Sequence of chain 33.C:
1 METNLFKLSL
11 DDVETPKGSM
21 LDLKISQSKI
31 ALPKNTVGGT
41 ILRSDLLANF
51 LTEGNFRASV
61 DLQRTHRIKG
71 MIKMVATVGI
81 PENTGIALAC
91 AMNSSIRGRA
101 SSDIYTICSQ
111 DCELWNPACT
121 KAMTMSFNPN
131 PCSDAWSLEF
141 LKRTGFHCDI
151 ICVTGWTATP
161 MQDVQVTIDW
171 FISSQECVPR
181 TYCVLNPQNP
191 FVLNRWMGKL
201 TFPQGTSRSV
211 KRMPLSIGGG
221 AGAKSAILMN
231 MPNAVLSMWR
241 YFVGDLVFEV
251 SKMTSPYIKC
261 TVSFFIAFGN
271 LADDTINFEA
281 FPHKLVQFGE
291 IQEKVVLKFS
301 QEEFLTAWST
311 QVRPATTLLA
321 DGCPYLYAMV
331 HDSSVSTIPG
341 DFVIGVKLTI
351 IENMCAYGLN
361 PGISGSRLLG

Binding-site contacts:
Ligand atom N6 contacts residue ILE350 of chain 4.C at 4.0 Å.
Ligand atom C2 contacts residue VAL192 of chain 4.C at 3.7 Å (hydrophobic).
Ligand atom O4' contacts residue PRO190 of chain 4.C at 3.2 Å.
Ligand atom C4' contacts residue SER126 of chain 4.C at 3.4 Å.
Ligand atom OP1 contacts residue SER126 of chain 4.C at 2.8 Å (h-bond).
Ligand atom C4 contacts residue VAL192 of chain 4.C at 3.9 Å (hydrophobic).
Ligand atom P contacts residue SER126 of chain 4.C at 3.7 Å.
Ligand atom C1' contacts residue PRO190 of chain 4.C at 3.9 Å (hydrophobic).
Ligand atom O2' contacts residue SER126 of chain 4.C at 3.6 Å (h-bond).
Ligand atom O3' contacts residue GLU2 of chain 33.C at 3.6 Å.
Ligand atom N6 contacts residue THR349 of chain 4.C at 3.9 Å.
Ligand atom C2 contacts residue ARG180 of chain 4.C at 3.6 Å.
Ligand atom C4' contacts residue GLU2 of chain 33.C at 3.5 Å.
Ligand atom OP1 contacts residue THR3 of chain 33.C at 2.9 Å (h-bond).
Ligand atom OP1 contacts residue THR124 of chain 4.C at 3.8 Å.
Ligand atom C4' contacts residue THR124 of chain 4.C at 3.6 Å.
Ligand atom O4' contacts residue ARG180 of chain 4.C at 4.0 Å.
Ligand atom C5 contacts residue ILE350 of chain 4.C at 3.6 Å (hydrophobic).
Ligand atom N7 contacts residue ILE350 of chain 4.C at 3.8 Å.
Ligand atom C5' contacts residue THR124 of chain 4.C at 3.5 Å.
Ligand atom P contacts residue LYS7 of chain 33.C at 3.2 Å.
Ligand atom OP1 contacts residue ASN4 of chain 33.C at 3.5 Å.
Ligand atom O2' contacts residue MET125 of chain 4.C at 3.6 Å.
Ligand atom N3 contacts residue VAL192 of chain 4.C at 3.4 Å.
Ligand atom O5' contacts residue LYS7 of chain 33.C at 3.4 Å (salt-bridge).
Ligand atom O3' contacts residue THR3 of chain 33.C at 3.8 Å.
Ligand atom C4' contacts residue MET1 of chain 33.C at 3.9 Å (hydrophobic).
Ligand atom C5' contacts residue GLU2 of chain 33.C at 3.2 Å.
Ligand atom O4' contacts residue MET1 of chain 33.C at 3.7 Å.
Ligand atom OP1 contacts residue THR124 of chain 4.C at 4.0 Å.
Ligand atom O2' contacts residue MET1 of chain 33.C at 3.2 Å (h-bond).
Ligand atom C5' contacts residue SER126 of chain 4.C at 3.9 Å.
Ligand atom O2' contacts residue ARG180 of chain 4.C at 3.9 Å.
Ligand atom C6 contacts residue ILE350 of chain 4.C at 3.8 Å (hydrophobic).
Ligand atom P contacts residue THR3 of chain 33.C at 3.9 Å.
Ligand atom OP2 contacts residue LYS7 of chain 33.C at 2.6 Å (salt-bridge).
Ligand atom O3' contacts residue SER126 of chain 4.C at 3.3 Å.
Ligand atom N3 contacts residue ARG180 of chain 4.C at 4.0 Å.
Ligand atom OP1 contacts residue LYS7 of chain 33.C at 3.4 Å (salt-bridge).
Ligand atom C1' contacts residue ARG180 of chain 4.C at 3.7 Å.

Sequence of chain 4.C:
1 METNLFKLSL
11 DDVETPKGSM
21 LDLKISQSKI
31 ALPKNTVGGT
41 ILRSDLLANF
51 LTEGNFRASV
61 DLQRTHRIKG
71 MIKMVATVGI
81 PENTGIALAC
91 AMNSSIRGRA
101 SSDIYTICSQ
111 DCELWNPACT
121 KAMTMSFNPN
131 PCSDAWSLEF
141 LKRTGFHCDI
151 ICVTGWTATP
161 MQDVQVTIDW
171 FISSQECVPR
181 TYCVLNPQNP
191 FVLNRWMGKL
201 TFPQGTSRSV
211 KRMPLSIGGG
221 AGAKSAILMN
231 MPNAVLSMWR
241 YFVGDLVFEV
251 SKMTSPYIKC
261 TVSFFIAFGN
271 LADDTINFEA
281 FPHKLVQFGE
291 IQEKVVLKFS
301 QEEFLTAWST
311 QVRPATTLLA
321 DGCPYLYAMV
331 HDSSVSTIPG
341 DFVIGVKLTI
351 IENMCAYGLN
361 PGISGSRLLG

This small molecule binds to this protein.
Small molecule (SMILES): Nc1ccn([C@@H]2O[C@H](CO[P](=O)(O)O[C@H]3[C@@H](O)[C@H](n4ccc(=O)[nH]c4=O)O[C@@H]3CO[P](=O)(O)O[C@H]3[C@@H](O)[C@H](n4ccc(N)nc4=O)O[C@@H]3CO[P](=O)(O)O[C@H]3[C@@H](O)[C@H](n4ccc(=O)[nH]c4=O)O[C@@H]3CO[P](=O)(O)O[C@H]3[C@@H](O)[C@H](n4cnc5c(=O)nc(N)[nH]c54)O[C@@H]3CO[P](=O)(O)O[C@H]3[C@@H](O)[C@H](n4cnc5c(N)ncnc54)O[C@@H]3CO)[C@@H](O)[C@H]2O)c(=O)n1